Binding-site contacts:
Ligand atom C1 contacts residue ASN221 of chain 1.C at 1.4 Å.
Ligand atom C3 contacts residue ASN221 of chain 1.C at 3.8 Å.
Ligand atom C7 contacts residue ASN221 of chain 1.C at 3.2 Å.
Ligand atom C1 contacts residue THR95 of chain 1.C at 4.0 Å.
Ligand atom C5 contacts residue ASN221 of chain 1.C at 3.7 Å.
Ligand atom O5 contacts residue THR95 of chain 1.C at 3.8 Å.
Ligand atom O5 contacts residue ASN221 of chain 1.C at 2.4 Å (h-bond).
Ligand atom C5 contacts residue THR223 of chain 1.C at 4.3 Å.
Ligand atom C8 contacts residue ASN221 of chain 1.C at 3.9 Å.
Ligand atom O6 contacts residue THR95 of chain 1.C at 4.1 Å.
Ligand atom O7 contacts residue ASN221 of chain 1.C at 3.1 Å (h-bond).
Ligand atom C2 contacts residue ASN221 of chain 1.C at 2.4 Å.
Ligand atom C1 contacts residue THR223 of chain 1.C at 4.2 Å.
Ligand atom O5 contacts residue THR223 of chain 1.C at 4.1 Å.
Ligand atom O6 contacts residue THR223 of chain 1.C at 4.0 Å.
Ligand atom N2 contacts residue ASN221 of chain 1.C at 2.9 Å (h-bond).
Ligand atom C4 contacts residue ASN221 of chain 1.C at 4.2 Å.

This small molecule binds to this protein.
Small molecule (SMILES): CC(=O)N[C@@H]1[C@@H](O)[C@H](O)[C@@H](CO)O[C@H]1O

Sequence of chain 1.C:
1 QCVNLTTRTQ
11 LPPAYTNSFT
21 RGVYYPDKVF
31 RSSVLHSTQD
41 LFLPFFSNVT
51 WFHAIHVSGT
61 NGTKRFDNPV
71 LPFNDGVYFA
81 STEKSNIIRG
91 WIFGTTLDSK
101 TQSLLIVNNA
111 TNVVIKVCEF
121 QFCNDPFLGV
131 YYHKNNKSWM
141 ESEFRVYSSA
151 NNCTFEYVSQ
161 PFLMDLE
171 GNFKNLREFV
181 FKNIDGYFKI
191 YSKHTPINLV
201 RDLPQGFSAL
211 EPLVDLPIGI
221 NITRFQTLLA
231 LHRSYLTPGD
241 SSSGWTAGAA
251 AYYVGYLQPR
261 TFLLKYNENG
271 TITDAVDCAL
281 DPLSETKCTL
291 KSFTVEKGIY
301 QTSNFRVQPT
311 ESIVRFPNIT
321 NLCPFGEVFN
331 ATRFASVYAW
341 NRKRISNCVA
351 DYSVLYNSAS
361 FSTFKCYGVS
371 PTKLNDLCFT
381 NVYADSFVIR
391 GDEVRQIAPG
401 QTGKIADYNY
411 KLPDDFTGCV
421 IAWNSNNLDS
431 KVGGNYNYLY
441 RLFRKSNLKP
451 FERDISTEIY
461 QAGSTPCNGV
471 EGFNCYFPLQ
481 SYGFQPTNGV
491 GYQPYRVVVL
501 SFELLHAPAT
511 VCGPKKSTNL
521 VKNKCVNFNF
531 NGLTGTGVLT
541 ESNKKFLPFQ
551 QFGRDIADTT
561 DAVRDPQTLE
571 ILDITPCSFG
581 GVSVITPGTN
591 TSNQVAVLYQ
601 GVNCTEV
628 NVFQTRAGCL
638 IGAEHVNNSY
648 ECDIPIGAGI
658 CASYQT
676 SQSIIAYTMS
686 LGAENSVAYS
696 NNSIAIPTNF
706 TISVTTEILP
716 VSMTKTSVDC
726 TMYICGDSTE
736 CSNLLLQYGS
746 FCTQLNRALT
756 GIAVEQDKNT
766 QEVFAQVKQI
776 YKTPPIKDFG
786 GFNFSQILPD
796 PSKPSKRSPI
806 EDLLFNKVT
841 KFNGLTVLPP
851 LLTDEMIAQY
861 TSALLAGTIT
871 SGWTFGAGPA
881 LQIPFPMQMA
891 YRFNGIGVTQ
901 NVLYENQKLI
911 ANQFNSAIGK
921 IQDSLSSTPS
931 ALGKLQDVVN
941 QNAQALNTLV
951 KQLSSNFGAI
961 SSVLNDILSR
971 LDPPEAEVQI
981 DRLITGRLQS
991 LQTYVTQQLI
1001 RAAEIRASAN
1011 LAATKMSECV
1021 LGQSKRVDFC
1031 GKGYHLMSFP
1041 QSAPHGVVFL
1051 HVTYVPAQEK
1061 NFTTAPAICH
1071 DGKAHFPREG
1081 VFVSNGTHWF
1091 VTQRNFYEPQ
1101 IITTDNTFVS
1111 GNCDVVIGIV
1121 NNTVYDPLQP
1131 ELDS